Binding-site contacts:
Ligand atom C2A contacts residue LEU220 of chain 5.A at 3.8 Å (hydrophobic).
Ligand atom C3B contacts residue ILE184 of chain 5.A at 3.5 Å (hydrophobic).
Ligand atom O1A contacts residue ILE121 of chain 5.A at 3.8 Å.
Ligand atom F2 contacts residue PHE147 of chain 5.A at 3.8 Å.
Ligand atom N1A contacts residue ILE119 of chain 5.A at 3.8 Å.
Ligand atom N3A contacts residue ILE184 of chain 5.A at 3.9 Å.
Ligand atom C4 contacts residue TYR193 of chain 5.A at 3.9 Å (hydrophobic).
Ligand atom F2 contacts residue ALA169 of chain 5.A at 3.6 Å.
Ligand atom C5 contacts residue TYR193 of chain 5.A at 4.0 Å (hydrophobic).
Ligand atom C3A contacts residue LEU220 of chain 5.A at 4.0 Å (hydrophobic).
Ligand atom F3 contacts residue ALA169 of chain 5.A at 3.7 Å.
Ligand atom C2B contacts residue ILE95 of chain 5.A at 3.8 Å (hydrophobic).
Ligand atom CM6 contacts residue TRP93 of chain 5.A at 3.7 Å (hydrophobic).
Ligand atom C6B contacts residue ILE119 of chain 5.A at 3.8 Å (hydrophobic).
Ligand atom CM6 contacts residue ILE119 of chain 5.A at 4.0 Å (hydrophobic).
Ligand atom N2 contacts residue PHE115 of chain 5.A at 3.7 Å.
Ligand atom O1A contacts residue LEU220 of chain 5.A at 3.4 Å.
Ligand atom C2B contacts residue ILE184 of chain 5.A at 3.8 Å (hydrophobic).
Ligand atom F2 contacts residue ALA145 of chain 5.A at 2.8 Å.
Ligand atom O1 contacts residue THR97 of chain 5.A at 3.8 Å.
Ligand atom C4 contacts residue ILE217 of chain 5.A at 4.0 Å (hydrophobic).
Ligand atom C6B contacts residue ILE95 of chain 5.A at 4.0 Å (hydrophobic).
Ligand atom C1B contacts residue ILE95 of chain 5.A at 3.6 Å (hydrophobic).
Ligand atom CM2 contacts residue ILE95 of chain 5.A at 4.0 Å (hydrophobic).
Ligand atom N3A contacts residue PHE147 of chain 5.A at 3.9 Å.
Ligand atom F1 contacts residue MET182 of chain 5.A at 3.2 Å.
Ligand atom F2 contacts residue VAL171 of chain 5.A at 3.9 Å.
Ligand atom C5B contacts residue ILE119 of chain 5.A at 3.9 Å (hydrophobic).
Ligand atom CM2 contacts residue PHE147 of chain 5.A at 3.8 Å (hydrophobic).
Ligand atom C1C contacts residue TYR193 of chain 5.A at 3.9 Å (hydrophobic).
Ligand atom F1 contacts residue VAL171 of chain 5.A at 3.8 Å.
Ligand atom N1A contacts residue LEU220 of chain 5.A at 3.3 Å.
Ligand atom O1B contacts residue ILE119 of chain 5.A at 3.9 Å.
Ligand atom O1 contacts residue PHE115 of chain 5.A at 3.4 Å.
Ligand atom F3 contacts residue PHE147 of chain 5.A at 3.5 Å.
Ligand atom CM2 contacts residue ILE184 of chain 5.A at 3.8 Å (hydrophobic).
Ligand atom F3 contacts residue VAL24 of chain 5.C at 3.3 Å.
Ligand atom N2 contacts residue THR97 of chain 5.A at 3.8 Å.
Ligand atom CM2 contacts residue ILE217 of chain 5.A at 3.4 Å (hydrophobic).
Ligand atom CM6 contacts residue ILE95 of chain 5.A at 3.9 Å (hydrophobic).

Sequence of chain 5.C:
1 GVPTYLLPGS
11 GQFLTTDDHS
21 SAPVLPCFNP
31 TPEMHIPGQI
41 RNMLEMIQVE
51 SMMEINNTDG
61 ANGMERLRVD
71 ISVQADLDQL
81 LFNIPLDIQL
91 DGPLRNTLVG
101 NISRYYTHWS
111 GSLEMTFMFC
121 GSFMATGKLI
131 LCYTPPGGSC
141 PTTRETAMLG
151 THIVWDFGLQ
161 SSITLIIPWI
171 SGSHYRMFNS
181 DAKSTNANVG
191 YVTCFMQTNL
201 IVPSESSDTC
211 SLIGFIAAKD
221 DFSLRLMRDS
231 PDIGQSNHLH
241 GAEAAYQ

This protein binds this small molecule.
Small molecule (SMILES): Cc1cc(CCCOc2c(C)cc(-c3noc(C(F)(F)F)n3)cc2C)on1

Sequence of chain 6.C:
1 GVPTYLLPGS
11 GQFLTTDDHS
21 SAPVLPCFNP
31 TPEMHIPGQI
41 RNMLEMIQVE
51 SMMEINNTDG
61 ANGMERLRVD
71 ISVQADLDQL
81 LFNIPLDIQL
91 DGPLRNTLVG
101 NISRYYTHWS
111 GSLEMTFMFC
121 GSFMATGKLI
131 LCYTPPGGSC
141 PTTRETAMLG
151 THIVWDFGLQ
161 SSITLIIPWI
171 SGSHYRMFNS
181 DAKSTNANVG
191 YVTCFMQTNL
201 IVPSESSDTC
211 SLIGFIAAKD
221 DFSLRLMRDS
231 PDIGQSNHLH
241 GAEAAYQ

Sequence of chain 5.A:
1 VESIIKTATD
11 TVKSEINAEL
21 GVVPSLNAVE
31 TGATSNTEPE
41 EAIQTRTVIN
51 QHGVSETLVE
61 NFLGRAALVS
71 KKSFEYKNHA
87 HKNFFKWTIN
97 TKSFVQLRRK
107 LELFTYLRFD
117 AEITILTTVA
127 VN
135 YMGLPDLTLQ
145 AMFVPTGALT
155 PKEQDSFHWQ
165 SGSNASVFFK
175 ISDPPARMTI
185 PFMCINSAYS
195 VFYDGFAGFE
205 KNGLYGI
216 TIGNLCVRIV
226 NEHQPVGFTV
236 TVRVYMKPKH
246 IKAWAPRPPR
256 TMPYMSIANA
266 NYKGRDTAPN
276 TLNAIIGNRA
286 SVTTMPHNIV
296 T